Binding-site contacts:
Ligand atom CE1 contacts residue HIS245 of chain 1.A at 3.9 Å.
Ligand atom N1 contacts residue MET151 of chain 1.A at 3.7 Å.
Ligand atom CE2 contacts residue MET151 of chain 1.A at 4.0 Å (hydrophobic).
Ligand atom O3 contacts residue TYR99 of chain 1.A at 4.0 Å.
Ligand atom O3 contacts residue TYR295 of chain 1.A at 2.6 Å (h-bond).
Ligand atom CE1 contacts residue SAH1 of chain 1.F at 3.9 Å.
Ligand atom C contacts residue TYR288 of chain 1.A at 3.8 Å (hydrophobic).
Ligand atom CZ contacts residue PHE296 of chain 1.A at 3.8 Å (hydrophobic).
Ligand atom O contacts residue ASP292 of chain 1.A at 3.8 Å.
Ligand atom O contacts residue TYR288 of chain 1.A at 2.6 Å (h-bond).
Ligand atom CZ contacts residue VAL248 of chain 1.A at 3.8 Å (hydrophobic).
Ligand atom N contacts residue ASP292 of chain 1.A at 2.6 Å (salt-bridge).
Ligand atom CD2 contacts residue MET151 of chain 1.A at 3.5 Å (hydrophobic).
Ligand atom CE1 contacts residue TYR134 of chain 1.A at 3.2 Å (hydrophobic).
Ligand atom OXT contacts residue HIS335 of chain 1.A at 2.5 Å (h-bond).
Ligand atom CD1 contacts residue MET151 of chain 1.A at 3.9 Å (hydrophobic).
Ligand atom CG contacts residue TYR295 of chain 1.A at 3.7 Å (hydrophobic).
Ligand atom O contacts residue HIS335 of chain 1.A at 3.0 Å (h-bond).
Ligand atom OXT contacts residue ALA277 of chain 1.A at 3.5 Å.
Ligand atom C contacts residue ASP292 of chain 1.A at 3.5 Å.
Ligand atom O contacts residue TRP154 of chain 1.A at 3.3 Å.
Ligand atom OXT contacts residue HIS245 of chain 1.A at 3.6 Å.
Ligand atom CA contacts residue ASP292 of chain 1.A at 3.1 Å.
Ligand atom CD1 contacts residue TYR295 of chain 1.A at 3.5 Å (hydrophobic).
Ligand atom O3 contacts residue TYR134 of chain 1.A at 2.7 Å (h-bond).
Ligand atom CE2 contacts residue PHE296 of chain 1.A at 3.7 Å (hydrophobic).
Ligand atom CZ contacts residue HIS245 of chain 1.A at 3.3 Å.
Ligand atom CD2 contacts residue PHE296 of chain 1.A at 3.9 Å (hydrophobic).
Ligand atom N contacts residue TRP154 of chain 1.A at 3.4 Å.
Ligand atom N1 contacts residue TYR99 of chain 1.A at 2.9 Å (h-bond).
Ligand atom C contacts residue HIS335 of chain 1.A at 3.1 Å.
Ligand atom O3 contacts residue PHE147 of chain 1.A at 3.5 Å.
Ligand atom CG contacts residue MET151 of chain 1.A at 3.5 Å (hydrophobic).
Ligand atom C1 contacts residue MET151 of chain 1.A at 3.9 Å (hydrophobic).
Ligand atom CE2 contacts residue HIS245 of chain 1.A at 3.7 Å.
Ligand atom N1 contacts residue TYR295 of chain 1.A at 3.2 Å (h-bond).
Ligand atom O2 contacts residue TRP154 of chain 1.A at 3.3 Å.
Ligand atom CB contacts residue TRP154 of chain 1.A at 4.0 Å (hydrophobic).
Ligand atom CD1 contacts residue TYR134 of chain 1.A at 3.4 Å (hydrophobic).
Ligand atom CB contacts residue HIS245 of chain 1.A at 4.0 Å.

This protein binds this small molecule.
Small molecule (SMILES): Nc1c(O)cccc1C(=O)C[C@H](N)C(=O)O

Sequence of chain 1.A:
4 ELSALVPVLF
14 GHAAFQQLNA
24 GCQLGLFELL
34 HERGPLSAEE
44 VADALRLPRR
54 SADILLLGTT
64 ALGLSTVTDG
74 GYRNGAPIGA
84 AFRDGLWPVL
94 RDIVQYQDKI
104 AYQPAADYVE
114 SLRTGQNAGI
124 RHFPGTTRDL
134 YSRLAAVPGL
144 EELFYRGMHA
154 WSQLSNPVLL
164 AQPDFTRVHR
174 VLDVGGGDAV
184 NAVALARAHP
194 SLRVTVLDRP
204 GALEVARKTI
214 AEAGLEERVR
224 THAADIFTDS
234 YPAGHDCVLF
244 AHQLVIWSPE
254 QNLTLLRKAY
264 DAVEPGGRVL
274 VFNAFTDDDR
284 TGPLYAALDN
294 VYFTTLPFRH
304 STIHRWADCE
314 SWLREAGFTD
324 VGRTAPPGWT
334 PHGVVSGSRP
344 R